This protein binds this small molecule.
Small molecule (SMILES): CC(=O)N[C@H]1[C@H](O[C@H]2[C@H](O)[C@@H](NC(C)=O)CO[C@@H]2CO)O[C@H](CO)[C@@H](O[C@@H]2O[C@H](CO[C@H]3O[C@H](CO)[C@@H](O)[C@H](O)[C@@H]3O)[C@@H](O)[C@H](O[C@H]3O[C@H](CO)[C@@H](O)[C@H](O)[C@@H]3O)[C@@H]2O)[C@@H]1O

Sequence of chain 1.A:
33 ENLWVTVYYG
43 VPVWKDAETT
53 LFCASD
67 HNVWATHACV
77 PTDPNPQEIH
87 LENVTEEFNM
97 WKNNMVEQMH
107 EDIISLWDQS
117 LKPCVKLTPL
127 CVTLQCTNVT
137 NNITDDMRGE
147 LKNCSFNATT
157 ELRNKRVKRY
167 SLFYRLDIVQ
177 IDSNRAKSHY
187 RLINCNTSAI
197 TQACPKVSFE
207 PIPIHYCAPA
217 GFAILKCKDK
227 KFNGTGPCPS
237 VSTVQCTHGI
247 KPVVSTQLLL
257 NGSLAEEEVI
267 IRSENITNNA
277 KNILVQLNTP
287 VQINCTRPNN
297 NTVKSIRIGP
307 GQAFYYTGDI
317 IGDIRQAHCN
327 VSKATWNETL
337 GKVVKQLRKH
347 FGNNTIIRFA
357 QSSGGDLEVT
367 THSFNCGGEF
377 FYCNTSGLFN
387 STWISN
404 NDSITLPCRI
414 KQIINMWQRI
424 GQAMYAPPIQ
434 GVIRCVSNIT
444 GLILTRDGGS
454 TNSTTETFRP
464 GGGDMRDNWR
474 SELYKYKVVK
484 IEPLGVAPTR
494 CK

Binding-site contacts:
Ligand atom C5 contacts residue ASN257 of chain 1.A at 3.6 Å.
Ligand atom N2 contacts residue SER440 of chain 1.A at 3.7 Å.
Ligand atom C2 contacts residue ASN257 of chain 1.A at 2.5 Å.
Ligand atom C8 contacts residue ASN257 of chain 1.A at 4.5 Å.
Ligand atom C3 contacts residue ASN257 of chain 1.A at 3.8 Å.
Ligand atom O4 contacts residue GLU206 of chain 1.A at 4.4 Å.
Ligand atom O7 contacts residue LEU256 of chain 1.A at 3.4 Å.
Ligand atom C6 contacts residue NAG1 of chain 1.R at 4.2 Å.
Ligand atom C4 contacts residue GLU206 of chain 1.A at 4.4 Å.
Ligand atom C5 contacts residue GLU206 of chain 1.A at 3.5 Å.
Ligand atom C1 contacts residue VAL439 of chain 1.A at 4.3 Å (hydrophobic).
Ligand atom O4 contacts residue VAL439 of chain 1.A at 3.9 Å.
Ligand atom C7 contacts residue ASN257 of chain 1.A at 3.3 Å.
Ligand atom O5 contacts residue ASN257 of chain 1.A at 2.2 Å (h-bond).
Ligand atom O7 contacts residue SER440 of chain 1.A at 4.5 Å.
Ligand atom C5 contacts residue NAG1 of chain 1.R at 4.0 Å.
Ligand atom O7 contacts residue ASN257 of chain 1.A at 3.2 Å (h-bond).
Ligand atom C1 contacts residue ASN257 of chain 1.A at 1.4 Å.
Ligand atom C1 contacts residue NAG1 of chain 1.R at 3.7 Å.
Ligand atom C7 contacts residue LEU256 of chain 1.A at 4.5 Å (hydrophobic).
Ligand atom C3 contacts residue VAL439 of chain 1.A at 3.8 Å (hydrophobic).
Ligand atom O3 contacts residue CYS372 of chain 1.A at 3.8 Å.
Ligand atom C4 contacts residue VAL439 of chain 1.A at 4.0 Å (hydrophobic).
Ligand atom O5 contacts residue NAG1 of chain 1.R at 3.3 Å.
Ligand atom C1 contacts residue SER440 of chain 1.A at 4.2 Å.
Ligand atom C1 contacts residue GLU206 of chain 1.A at 4.5 Å.
Ligand atom C2 contacts residue SER440 of chain 1.A at 4.5 Å.
Ligand atom N2 contacts residue ASN257 of chain 1.A at 3.0 Å (h-bond).
Ligand atom C8 contacts residue PRO207 of chain 1.A at 4.1 Å (hydrophobic).
Ligand atom C4 contacts residue ASN257 of chain 1.A at 4.1 Å.
Ligand atom O6 contacts residue CYS372 of chain 1.A at 4.2 Å.
Ligand atom O7 contacts residue VAL439 of chain 1.A at 3.6 Å (h-bond).
Ligand atom C7 contacts residue SER440 of chain 1.A at 4.5 Å.
Ligand atom C8 contacts residue ASN371 of chain 1.A at 3.6 Å.
Ligand atom C6 contacts residue GLU206 of chain 1.A at 4.0 Å.
Ligand atom O6 contacts residue GLU206 of chain 1.A at 4.3 Å.
Ligand atom O6 contacts residue GLY373 of chain 1.A at 3.9 Å.
Ligand atom O7 contacts residue VAL249 of chain 1.A at 3.9 Å.
Ligand atom O5 contacts residue GLU206 of chain 1.A at 4.2 Å.
Ligand atom C5 contacts residue VAL439 of chain 1.A at 3.8 Å (hydrophobic).